Sequence of chain 1.A:
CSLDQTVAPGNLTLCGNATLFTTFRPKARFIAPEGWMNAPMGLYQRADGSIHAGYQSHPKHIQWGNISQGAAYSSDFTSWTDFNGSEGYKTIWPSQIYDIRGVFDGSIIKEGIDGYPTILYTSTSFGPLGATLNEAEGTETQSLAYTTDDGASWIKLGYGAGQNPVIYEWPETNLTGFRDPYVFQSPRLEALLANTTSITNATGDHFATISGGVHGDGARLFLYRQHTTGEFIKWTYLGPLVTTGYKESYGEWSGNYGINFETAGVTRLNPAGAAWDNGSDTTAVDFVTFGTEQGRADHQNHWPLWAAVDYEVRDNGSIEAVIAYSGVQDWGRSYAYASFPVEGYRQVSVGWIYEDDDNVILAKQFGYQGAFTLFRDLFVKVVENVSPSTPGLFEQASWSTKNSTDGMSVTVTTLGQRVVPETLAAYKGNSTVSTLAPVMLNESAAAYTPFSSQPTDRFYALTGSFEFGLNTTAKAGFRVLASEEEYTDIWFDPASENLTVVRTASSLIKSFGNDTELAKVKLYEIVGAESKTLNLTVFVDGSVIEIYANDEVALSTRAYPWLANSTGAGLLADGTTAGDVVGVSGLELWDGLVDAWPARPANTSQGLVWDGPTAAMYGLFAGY

Binding-site contacts:
Ligand atom N2 contacts residue ASN644 of chain 1.A at 2.9 Å (h-bond).
Ligand atom C3 contacts residue ALA59 of chain 1.A at 3.7 Å (hydrophobic).
Ligand atom C7 contacts residue ASN644 of chain 1.A at 3.2 Å.
Ligand atom O3 contacts residue ASN58 of chain 1.A at 4.1 Å.
Ligand atom C5 contacts residue ASN644 of chain 1.A at 3.6 Å.
Ligand atom C6 contacts residue GLY648 of chain 1.A at 4.1 Å.
Ligand atom O5 contacts residue SER646 of chain 1.A at 3.7 Å.
Ligand atom O3 contacts residue THR60 of chain 1.A at 4.3 Å.
Ligand atom O4 contacts residue ASN58 of chain 1.A at 3.8 Å.
Ligand atom N2 contacts residue ALA59 of chain 1.A at 2.8 Å (h-bond).
Ligand atom C5 contacts residue ALA59 of chain 1.A at 4.4 Å (hydrophobic).
Ligand atom O5 contacts residue ASN644 of chain 1.A at 2.3 Å (h-bond).
Ligand atom N2 contacts residue THR60 of chain 1.A at 4.2 Å.
Ligand atom C8 contacts residue THR60 of chain 1.A at 3.5 Å.
Ligand atom C4 contacts residue ASN58 of chain 1.A at 4.5 Å.
Ligand atom C6 contacts residue SER646 of chain 1.A at 3.8 Å.
Ligand atom C2 contacts residue ASN644 of chain 1.A at 2.5 Å.
Ligand atom C7 contacts residue ALA59 of chain 1.A at 3.7 Å (hydrophobic).
Ligand atom C8 contacts residue ALA59 of chain 1.A at 3.6 Å (hydrophobic).
Ligand atom O6 contacts residue SER646 of chain 1.A at 4.3 Å.
Ligand atom C3 contacts residue ASN58 of chain 1.A at 4.0 Å.
Ligand atom O3 contacts residue ALA59 of chain 1.A at 4.2 Å.
Ligand atom C1 contacts residue SER646 of chain 1.A at 3.9 Å.
Ligand atom C1 contacts residue ALA59 of chain 1.A at 4.0 Å (hydrophobic).
Ligand atom C8 contacts residue ASN644 of chain 1.A at 4.3 Å.
Ligand atom O7 contacts residue ASN644 of chain 1.A at 3.1 Å (h-bond).
Ligand atom C4 contacts residue ASN644 of chain 1.A at 4.2 Å.
Ligand atom C8 contacts residue PHE62 of chain 1.A at 4.4 Å (hydrophobic).
Ligand atom C1 contacts residue ASN644 of chain 1.A at 1.4 Å.
Ligand atom C3 contacts residue ASN644 of chain 1.A at 3.8 Å.
Ligand atom C5 contacts residue SER646 of chain 1.A at 3.7 Å.
Ligand atom C2 contacts residue ALA59 of chain 1.A at 3.7 Å (hydrophobic).

A protein and the small-molecule ligand that binds it are described below.
Small molecule (SMILES): CC(=O)N[C@@H]1[C@@H](O)[C@H](O)[C@@H](CO)O[C@H]1O